Binding-site contacts:
Ligand atom O7 contacts residue ASN95 of chain 1.A at 4.2 Å.
Ligand atom C6 contacts residue ARG228 of chain 1.A at 4.2 Å.
Ligand atom O6 contacts residue GLU94 of chain 1.A at 3.8 Å.
Ligand atom C3 contacts residue ASN95 of chain 1.A at 3.7 Å.
Ligand atom O7 contacts residue ARG228 of chain 1.A at 2.8 Å (salt-bridge).
Ligand atom C8 contacts residue SER144 of chain 1.A at 3.9 Å.
Ligand atom C2 contacts residue GLU94 of chain 1.A at 4.3 Å.
Ligand atom C2 contacts residue ASN95 of chain 1.A at 2.4 Å.
Ligand atom C8 contacts residue GLU74 of chain 1.A at 4.1 Å.
Ligand atom C8 contacts residue CYS98 of chain 1.A at 3.4 Å (hydrophobic).
Ligand atom C5 contacts residue GLU94 of chain 1.A at 4.4 Å.
Ligand atom O4 contacts residue LYS226 of chain 1.A at 3.5 Å.
Ligand atom C3 contacts residue ARG228 of chain 1.A at 4.0 Å.
Ligand atom O5 contacts residue ARG228 of chain 1.A at 4.1 Å.
Ligand atom N2 contacts residue ASN95 of chain 1.A at 2.9 Å (h-bond).
Ligand atom C5 contacts residue ASN95 of chain 1.A at 3.6 Å.
Ligand atom N2 contacts residue ARG228 of chain 1.A at 4.4 Å.
Ligand atom C7 contacts residue ARG228 of chain 1.A at 3.8 Å.
Ligand atom C2 contacts residue ARG228 of chain 1.A at 4.2 Å.
Ligand atom N2 contacts residue GLU74 of chain 1.A at 3.3 Å.
Ligand atom C7 contacts residue SER142 of chain 1.A at 4.0 Å.
Ligand atom C1 contacts residue GLU74 of chain 1.A at 3.8 Å.
Ligand atom C7 contacts residue GLU74 of chain 1.A at 4.2 Å.
Ligand atom C1 contacts residue GLU94 of chain 1.A at 3.8 Å.
Ligand atom C2 contacts residue GLU74 of chain 1.A at 4.0 Å.
Ligand atom C1 contacts residue ASN95 of chain 1.A at 1.4 Å.
Ligand atom C8 contacts residue CYS143 of chain 1.A at 3.5 Å (hydrophobic).
Ligand atom C8 contacts residue NAG2 of chain 1.G at 3.8 Å.
Ligand atom O5 contacts residue GLU94 of chain 1.A at 3.3 Å (salt-bridge).
Ligand atom O3 contacts residue ARG228 of chain 1.A at 2.8 Å (salt-bridge).
Ligand atom C7 contacts residue ASN72 of chain 1.A at 3.8 Å.
Ligand atom C7 contacts residue CYS98 of chain 1.A at 4.0 Å (hydrophobic).
Ligand atom C4 contacts residue ASN95 of chain 1.A at 4.1 Å.
Ligand atom C8 contacts residue SER142 of chain 1.A at 3.8 Å.
Ligand atom C7 contacts residue ASN95 of chain 1.A at 3.8 Å.
Ligand atom C8 contacts residue ASN72 of chain 1.A at 3.0 Å.
Ligand atom O7 contacts residue CYS98 of chain 1.A at 3.8 Å.
Ligand atom O7 contacts residue SER142 of chain 1.A at 3.7 Å.
Ligand atom O5 contacts residue ASN95 of chain 1.A at 2.3 Å (h-bond).
Ligand atom O3 contacts residue LYS226 of chain 1.A at 3.7 Å.

The small molecule below binds the protein below.
Small molecule (SMILES): CC(=O)N[C@H]1[C@H](O[C@H]2[C@H](O)[C@@H](NC(C)=O)CO[C@@H]2CO)O[C@H](CO)[C@@H](O[C@@H]2O[C@H](CO)[C@@H](O)[C@H](O[C@H]3O[C@H](CO)[C@@H](O)[C@H](O[C@H]4O[C@H](CO)[C@@H](O)[C@H](O)[C@@H]4O)[C@@H]3O)[C@@H]2O)[C@@H]1O

Sequence of chain 1.A:
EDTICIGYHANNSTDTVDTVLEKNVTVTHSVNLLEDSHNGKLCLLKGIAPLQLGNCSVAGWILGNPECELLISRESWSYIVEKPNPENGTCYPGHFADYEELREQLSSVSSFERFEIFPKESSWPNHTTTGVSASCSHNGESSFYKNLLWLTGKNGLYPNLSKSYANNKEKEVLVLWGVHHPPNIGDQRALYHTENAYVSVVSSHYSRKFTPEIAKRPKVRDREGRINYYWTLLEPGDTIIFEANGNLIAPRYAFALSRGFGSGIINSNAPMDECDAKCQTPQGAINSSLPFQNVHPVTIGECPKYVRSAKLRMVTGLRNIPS